Sequence of chain 1.D:
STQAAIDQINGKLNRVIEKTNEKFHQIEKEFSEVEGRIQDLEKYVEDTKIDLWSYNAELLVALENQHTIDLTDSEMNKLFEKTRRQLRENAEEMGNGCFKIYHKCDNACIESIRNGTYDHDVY

This small molecule binds to this protein.
Small molecule (SMILES): CC(C)C[C@H](NC(=O)[C@H](CS)NC(=O)[C@H](CC(C)C)NC(=O)[C@@H](NC(=O)[C@H](C)N)[C@@H](C)O)C(=O)NCC=O

Binding-site contacts:
Ligand atom C contacts residue GLY99 of chain 1.D at 3.1 Å.
Ligand atom CB contacts residue GLY99 of chain 1.D at 3.7 Å.
Ligand atom O contacts residue GLY99 of chain 1.D at 3.5 Å (h-bond).
Ligand atom CG contacts residue GLY99 of chain 1.D at 3.9 Å.
Ligand atom C contacts residue GLY99 of chain 1.D at 4.1 Å.
Ligand atom CA contacts residue VAL63 of chain 1.D at 4.1 Å (hydrophobic).
Ligand atom N contacts residue PHE101 of chain 1.D at 2.9 Å (h-bond).
Ligand atom N contacts residue GLY99 of chain 1.D at 4.0 Å.
Ligand atom CB contacts residue PHE101 of chain 1.D at 4.0 Å (hydrophobic).
Ligand atom CB contacts residue PHE101 of chain 1.D at 4.0 Å (hydrophobic).
Ligand atom CB contacts residue VAL63 of chain 1.D at 4.0 Å (hydrophobic).
Ligand atom CA contacts residue GLY99 of chain 1.D at 3.8 Å.
Ligand atom C contacts residue CYS100 of chain 1.D at 4.0 Å (hydrophobic).
Ligand atom O contacts residue LYS102 of chain 1.D at 2.9 Å.
Ligand atom CB contacts residue CYS100 of chain 1.D at 3.1 Å (hydrophobic).
Ligand atom C contacts residue PHE101 of chain 1.D at 3.8 Å (hydrophobic).
Ligand atom C contacts residue PHE101 of chain 1.D at 3.2 Å (hydrophobic).
Ligand atom SG contacts residue CYS100 of chain 1.D at 2.0 Å (h-bond).
Ligand atom CD2 contacts residue LEU89 of chain 1.D at 3.5 Å (hydrophobic).
Ligand atom CB contacts residue PHE82 of chain 1.D at 3.9 Å (hydrophobic).
Ligand atom CA contacts residue CYS100 of chain 1.D at 3.8 Å (hydrophobic).
Ligand atom CD2 contacts residue ILE103 of chain 1.D at 3.6 Å (hydrophobic).
Ligand atom CB contacts residue ILE103 of chain 1.D at 4.1 Å (hydrophobic).
Ligand atom CA contacts residue ILE103 of chain 1.D at 3.8 Å (hydrophobic).
Ligand atom CA contacts residue PHE101 of chain 1.D at 3.9 Å (hydrophobic).
Ligand atom CD1 contacts residue PHE82 of chain 1.D at 3.2 Å (hydrophobic).
Ligand atom CA contacts residue GLY99 of chain 1.D at 2.9 Å.
Ligand atom CD2 contacts residue SER56 of chain 1.D at 4.1 Å.
Ligand atom CG2 contacts residue PHE101 of chain 1.D at 4.1 Å (hydrophobic).
Ligand atom O contacts residue PHE101 of chain 1.D at 2.6 Å (h-bond).
Ligand atom O contacts residue CYS100 of chain 1.D at 3.0 Å.
Ligand atom O contacts residue PHE101 of chain 1.D at 3.7 Å.
Ligand atom N contacts residue GLY99 of chain 1.D at 2.6 Å (h-bond).
Ligand atom C contacts residue ILE103 of chain 1.D at 3.6 Å (hydrophobic).
Ligand atom O contacts residue ILE103 of chain 1.D at 2.6 Å (h-bond).
Ligand atom N contacts residue ILE103 of chain 1.D at 2.6 Å (h-bond).
Ligand atom O contacts residue GLY99 of chain 1.D at 3.9 Å.
Ligand atom CA contacts residue PHE101 of chain 1.D at 3.1 Å (hydrophobic).
Ligand atom CD1 contacts residue GLU60 of chain 1.D at 3.5 Å.
Ligand atom C contacts residue LYS102 of chain 1.D at 4.1 Å.